Sequence of chain 1.A:
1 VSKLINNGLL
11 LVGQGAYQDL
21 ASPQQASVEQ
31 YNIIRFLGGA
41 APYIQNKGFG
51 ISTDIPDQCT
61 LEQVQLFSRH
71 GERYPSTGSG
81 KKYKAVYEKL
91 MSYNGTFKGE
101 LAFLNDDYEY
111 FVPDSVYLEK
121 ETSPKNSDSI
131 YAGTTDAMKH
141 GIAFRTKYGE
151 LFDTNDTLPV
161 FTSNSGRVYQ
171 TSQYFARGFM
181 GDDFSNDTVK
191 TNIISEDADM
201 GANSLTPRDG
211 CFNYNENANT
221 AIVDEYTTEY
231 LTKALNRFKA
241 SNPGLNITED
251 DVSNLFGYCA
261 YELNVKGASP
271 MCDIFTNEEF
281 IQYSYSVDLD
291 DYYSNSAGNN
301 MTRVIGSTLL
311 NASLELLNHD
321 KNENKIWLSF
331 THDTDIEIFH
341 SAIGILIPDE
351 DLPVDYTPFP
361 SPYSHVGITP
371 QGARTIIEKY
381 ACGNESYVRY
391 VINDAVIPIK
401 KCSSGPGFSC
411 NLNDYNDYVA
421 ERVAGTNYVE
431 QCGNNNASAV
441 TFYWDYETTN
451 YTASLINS

Binding-site contacts:
Ligand atom C8 contacts residue ASN427 of chain 1.A at 4.4 Å.
Ligand atom O5 contacts residue ASN311 of chain 1.A at 2.4 Å (h-bond).
Ligand atom O7 contacts residue SER438 of chain 1.A at 4.4 Å.
Ligand atom C7 contacts residue ASN311 of chain 1.A at 3.3 Å.
Ligand atom C8 contacts residue TYR428 of chain 1.A at 3.9 Å (hydrophobic).
Ligand atom O3 contacts residue ASN427 of chain 1.A at 3.9 Å.
Ligand atom O6 contacts residue VAL423 of chain 1.A at 4.5 Å.
Ligand atom C8 contacts residue THR308 of chain 1.A at 3.9 Å.
Ligand atom O7 contacts residue SER307 of chain 1.A at 4.0 Å.
Ligand atom N2 contacts residue THR426 of chain 1.A at 3.0 Å (h-bond).
Ligand atom C3 contacts residue ASN311 of chain 1.A at 3.8 Å.
Ligand atom O5 contacts residue VAL423 of chain 1.A at 4.1 Å.
Ligand atom C2 contacts residue ASN311 of chain 1.A at 2.4 Å.
Ligand atom C7 contacts residue SER307 of chain 1.A at 4.0 Å.
Ligand atom C5 contacts residue VAL423 of chain 1.A at 4.1 Å (hydrophobic).
Ligand atom O6 contacts residue ASN311 of chain 1.A at 4.3 Å.
Ligand atom O4 contacts residue THR426 of chain 1.A at 4.3 Å.
Ligand atom C3 contacts residue THR426 of chain 1.A at 3.2 Å.
Ligand atom C7 contacts residue THR426 of chain 1.A at 3.8 Å.
Ligand atom C8 contacts residue SER307 of chain 1.A at 3.7 Å.
Ligand atom N2 contacts residue VAL423 of chain 1.A at 4.5 Å.
Ligand atom C4 contacts residue THR426 of chain 1.A at 4.4 Å.
Ligand atom C5 contacts residue ASN311 of chain 1.A at 3.7 Å.
Ligand atom O3 contacts residue THR426 of chain 1.A at 2.5 Å (h-bond).
Ligand atom C2 contacts residue THR426 of chain 1.A at 3.9 Å.
Ligand atom N2 contacts residue SER307 of chain 1.A at 4.1 Å.
Ligand atom C7 contacts residue THR308 of chain 1.A at 4.3 Å.
Ligand atom N2 contacts residue ASN311 of chain 1.A at 2.9 Å (h-bond).
Ligand atom C1 contacts residue VAL423 of chain 1.A at 3.8 Å (hydrophobic).
Ligand atom C7 contacts residue VAL304 of chain 1.A at 4.4 Å (hydrophobic).
Ligand atom C8 contacts residue THR426 of chain 1.A at 3.6 Å.
Ligand atom C8 contacts residue VAL304 of chain 1.A at 3.0 Å (hydrophobic).
Ligand atom C4 contacts residue ASN311 of chain 1.A at 4.2 Å.
Ligand atom C1 contacts residue ASN311 of chain 1.A at 1.4 Å.
Ligand atom O7 contacts residue ASN311 of chain 1.A at 3.2 Å (h-bond).
Ligand atom O7 contacts residue THR308 of chain 1.A at 3.8 Å.

This protein binds this small molecule.
Small molecule (SMILES): CC(=O)N[C@@H]1[C@@H](O)[C@H](O)[C@@H](CO)O[C@H]1O